A small-molecule ligand and the protein it binds are described below.
Small molecule (SMILES): CSc1cc(C(=O)N2CCC(c3cccc(CN)c3)CC2)cc([Si](C)(C)O[Si](C)(C)c2cc(SC)cc(C(=O)N3CCC(c4cccc(CN)c4)CC3)c2)c1

Binding-site contacts:
Ligand atom C43 contacts residue TRP214 of chain 2.A at 3.6 Å (hydrophobic).
Ligand atom C32 contacts residue GLY217 of chain 2.B at 3.6 Å.
Ligand atom N3 contacts residue GLY217 of chain 2.A at 3.1 Å (h-bond).
Ligand atom N1 contacts residue ASP188 of chain 2.B at 2.9 Å (salt-bridge).
Ligand atom N3 contacts residue ASP188 of chain 2.A at 3.0 Å (salt-bridge).
Ligand atom C27 contacts residue SER194 of chain 2.B at 3.6 Å.
Ligand atom C28 contacts residue VAL212 of chain 2.B at 3.7 Å (hydrophobic).
Ligand atom C31 contacts residue SER189 of chain 2.B at 3.5 Å.
Ligand atom C27 contacts residue SO41 of chain 2.G at 3.7 Å.
Ligand atom C45 contacts residue GLY217 of chain 2.A at 3.5 Å.
Ligand atom C41 contacts residue SER194 of chain 2.A at 3.5 Å.
Ligand atom O2 contacts residue GLY215 of chain 2.A at 3.3 Å (h-bond).
Ligand atom C28 contacts residue CYS190 of chain 2.B at 3.5 Å (hydrophobic).
Ligand atom O2 contacts residue GLY217 of chain 2.A at 2.9 Å (h-bond).
Ligand atom C41 contacts residue CYS190 of chain 2.A at 3.6 Å (hydrophobic).
Ligand atom O1 contacts residue GLY215 of chain 2.B at 3.5 Å (h-bond).
Ligand atom N1 contacts residue CYS218 of chain 2.B at 3.7 Å.
Ligand atom C40 contacts residue SO41 of chain 2.C at 3.6 Å.
Ligand atom C16 contacts residue TYR84 of chain 2.A at 3.1 Å (hydrophobic).
Ligand atom C45 contacts residue GLY215 of chain 2.A at 3.5 Å.
Ligand atom N3 contacts residue SER189 of chain 2.A at 2.8 Å (h-bond).
Ligand atom O1 contacts residue GLY217 of chain 2.B at 3.0 Å (h-bond).
Ligand atom N1 contacts residue SER189 of chain 2.B at 2.9 Å (h-bond).
Ligand atom C44 contacts residue SER189 of chain 2.A at 3.7 Å.
Ligand atom C17 contacts residue GLY215 of chain 2.B at 3.4 Å.
Ligand atom C40 contacts residue SER194 of chain 2.A at 3.7 Å.
Ligand atom S1 contacts residue GLN87 of chain 2.B at 3.6 Å (h-bond).
Ligand atom C2 contacts residue GLY215 of chain 2.A at 3.3 Å.
Ligand atom C28 contacts residue SER194 of chain 2.B at 3.4 Å.
Ligand atom C29 contacts residue SER189 of chain 2.B at 3.7 Å.
Ligand atom C20 contacts residue GLY215 of chain 2.B at 3.5 Å.
Ligand atom N1 contacts residue GLY217 of chain 2.B at 3.0 Å (h-bond).
Ligand atom C29 contacts residue VAL212 of chain 2.B at 3.6 Å (hydrophobic).
Ligand atom C33 contacts residue GLY215 of chain 2.A at 3.3 Å.
Ligand atom C24 contacts residue GLY215 of chain 2.B at 3.6 Å.
Ligand atom C32 contacts residue GLY215 of chain 2.B at 3.6 Å.
Ligand atom C31 contacts residue TRP214 of chain 2.B at 3.5 Å (hydrophobic).
Ligand atom C44 contacts residue GLY217 of chain 2.A at 3.7 Å.
Ligand atom C contacts residue TYR84 of chain 2.B at 3.1 Å (hydrophobic).
Ligand atom C44 contacts residue TRP214 of chain 2.A at 3.3 Å (hydrophobic).

Sequence of chain 2.A:
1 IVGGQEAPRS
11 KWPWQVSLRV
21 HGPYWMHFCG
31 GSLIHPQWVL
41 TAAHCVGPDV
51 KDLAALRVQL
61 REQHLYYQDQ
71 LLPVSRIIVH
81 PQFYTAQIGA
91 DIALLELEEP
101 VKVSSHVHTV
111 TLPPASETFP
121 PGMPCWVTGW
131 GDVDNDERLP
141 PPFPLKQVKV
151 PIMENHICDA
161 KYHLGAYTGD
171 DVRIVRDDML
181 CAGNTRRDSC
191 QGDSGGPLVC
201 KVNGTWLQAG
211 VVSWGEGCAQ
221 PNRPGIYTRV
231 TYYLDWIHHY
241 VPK

Sequence of chain 2.B:
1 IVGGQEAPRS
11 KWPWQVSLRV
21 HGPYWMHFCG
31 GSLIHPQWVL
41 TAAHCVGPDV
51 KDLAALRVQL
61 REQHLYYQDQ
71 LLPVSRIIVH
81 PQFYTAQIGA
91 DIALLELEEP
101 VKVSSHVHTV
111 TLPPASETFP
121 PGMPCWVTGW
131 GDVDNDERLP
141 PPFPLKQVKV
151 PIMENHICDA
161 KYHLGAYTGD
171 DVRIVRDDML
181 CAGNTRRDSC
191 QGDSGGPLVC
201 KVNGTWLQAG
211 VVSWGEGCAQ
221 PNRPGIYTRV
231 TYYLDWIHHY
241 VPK